A small-molecule ligand and the protein it binds are described below.
Small molecule (SMILES): CC(=O)N[C@@H]1[C@@H](O)[C@H](O)[C@@H](CO)O[C@H]1O

Sequence of chain 1.A:
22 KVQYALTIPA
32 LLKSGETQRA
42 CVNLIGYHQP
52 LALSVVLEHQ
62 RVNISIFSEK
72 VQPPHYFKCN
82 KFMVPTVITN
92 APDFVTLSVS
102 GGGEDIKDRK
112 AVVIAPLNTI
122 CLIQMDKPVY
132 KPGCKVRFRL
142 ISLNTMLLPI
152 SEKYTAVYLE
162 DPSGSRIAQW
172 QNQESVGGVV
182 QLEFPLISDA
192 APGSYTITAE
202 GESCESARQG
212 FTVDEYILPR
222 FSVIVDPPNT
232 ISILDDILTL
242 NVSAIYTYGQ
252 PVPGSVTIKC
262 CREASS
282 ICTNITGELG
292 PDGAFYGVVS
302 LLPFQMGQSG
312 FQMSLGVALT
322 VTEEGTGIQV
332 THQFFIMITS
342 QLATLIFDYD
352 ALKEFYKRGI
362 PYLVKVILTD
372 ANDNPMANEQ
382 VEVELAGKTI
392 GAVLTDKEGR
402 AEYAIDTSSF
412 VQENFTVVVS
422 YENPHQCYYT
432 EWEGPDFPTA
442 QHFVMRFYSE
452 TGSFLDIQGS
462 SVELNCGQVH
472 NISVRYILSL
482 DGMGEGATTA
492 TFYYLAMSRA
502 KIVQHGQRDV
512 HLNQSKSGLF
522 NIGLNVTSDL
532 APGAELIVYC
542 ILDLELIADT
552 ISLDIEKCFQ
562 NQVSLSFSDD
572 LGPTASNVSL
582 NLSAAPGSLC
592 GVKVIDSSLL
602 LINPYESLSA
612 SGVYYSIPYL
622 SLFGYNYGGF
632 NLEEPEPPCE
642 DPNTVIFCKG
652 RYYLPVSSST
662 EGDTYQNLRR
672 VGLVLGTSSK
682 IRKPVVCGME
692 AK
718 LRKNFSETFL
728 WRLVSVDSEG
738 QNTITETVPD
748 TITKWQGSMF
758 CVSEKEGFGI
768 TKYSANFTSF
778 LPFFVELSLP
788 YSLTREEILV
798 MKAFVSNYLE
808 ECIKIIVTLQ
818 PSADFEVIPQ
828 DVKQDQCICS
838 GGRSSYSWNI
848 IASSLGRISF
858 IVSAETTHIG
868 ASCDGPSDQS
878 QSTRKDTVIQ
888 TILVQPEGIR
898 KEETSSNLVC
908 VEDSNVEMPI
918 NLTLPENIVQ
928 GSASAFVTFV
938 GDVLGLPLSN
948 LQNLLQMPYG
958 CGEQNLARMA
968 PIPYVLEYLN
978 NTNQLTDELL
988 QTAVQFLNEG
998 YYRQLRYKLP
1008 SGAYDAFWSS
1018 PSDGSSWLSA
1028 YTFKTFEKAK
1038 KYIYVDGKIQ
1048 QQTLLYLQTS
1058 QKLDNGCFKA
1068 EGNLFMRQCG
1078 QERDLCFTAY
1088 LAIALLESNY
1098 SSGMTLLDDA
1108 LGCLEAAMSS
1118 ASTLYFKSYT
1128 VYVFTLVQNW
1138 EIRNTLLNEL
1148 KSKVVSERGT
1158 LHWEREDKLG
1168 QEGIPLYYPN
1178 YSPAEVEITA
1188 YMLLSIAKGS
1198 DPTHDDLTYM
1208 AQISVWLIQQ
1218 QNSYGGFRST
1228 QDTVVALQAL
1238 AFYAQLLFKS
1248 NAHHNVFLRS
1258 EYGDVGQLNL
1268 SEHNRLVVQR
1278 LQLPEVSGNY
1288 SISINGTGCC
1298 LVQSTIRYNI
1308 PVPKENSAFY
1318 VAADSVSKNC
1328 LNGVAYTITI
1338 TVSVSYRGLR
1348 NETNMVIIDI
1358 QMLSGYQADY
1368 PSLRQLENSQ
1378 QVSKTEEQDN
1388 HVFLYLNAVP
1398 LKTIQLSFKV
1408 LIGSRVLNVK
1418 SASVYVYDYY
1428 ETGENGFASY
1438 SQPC

Binding-site contacts:
Ligand atom C1 contacts residue ASN918 of chain 1.A at 1.4 Å.
Ligand atom C4 contacts residue ASN918 of chain 1.A at 4.2 Å.
Ligand atom C8 contacts residue THR920 of chain 1.A at 3.5 Å.
Ligand atom O3 contacts residue THR920 of chain 1.A at 2.9 Å (h-bond).
Ligand atom O7 contacts residue THR920 of chain 1.A at 4.4 Å.
Ligand atom C2 contacts residue ASN918 of chain 1.A at 2.5 Å.
Ligand atom O5 contacts residue ASN918 of chain 1.A at 2.4 Å (h-bond).
Ligand atom C3 contacts residue ASN918 of chain 1.A at 3.8 Å.
Ligand atom C2 contacts residue THR920 of chain 1.A at 3.5 Å.
Ligand atom N2 contacts residue ASN918 of chain 1.A at 2.9 Å (h-bond).
Ligand atom C7 contacts residue ASN918 of chain 1.A at 3.5 Å.
Ligand atom C5 contacts residue ASN918 of chain 1.A at 3.7 Å.
Ligand atom C3 contacts residue THR920 of chain 1.A at 3.8 Å.
Ligand atom N2 contacts residue THR920 of chain 1.A at 2.8 Å (h-bond).
Ligand atom C8 contacts residue GLU900 of chain 1.A at 4.1 Å.
Ligand atom C7 contacts residue THR920 of chain 1.A at 3.4 Å.
Ligand atom C8 contacts residue ASN918 of chain 1.A at 4.0 Å.
Ligand atom O7 contacts residue ASN918 of chain 1.A at 3.7 Å.